Binding-site contacts:
Ligand atom O3A contacts residue SER57 of chain 1.A at 4.5 Å.
Ligand atom O3' contacts residue SER54 of chain 1.A at 4.5 Å.
Ligand atom C8 contacts residue THR58 of chain 1.A at 4.1 Å.
Ligand atom N6 contacts residue PHE23 of chain 1.A at 4.1 Å.
Ligand atom O2' contacts residue GLY53 of chain 1.A at 4.4 Å.
Ligand atom C4' contacts residue THR58 of chain 1.A at 4.2 Å.
Ligand atom O4' contacts residue SER57 of chain 1.A at 3.9 Å.
Ligand atom O4' contacts residue THR58 of chain 1.A at 3.3 Å (h-bond).
Ligand atom O3A contacts residue GLY53 of chain 1.A at 3.3 Å (h-bond).
Ligand atom O1A contacts residue SER54 of chain 1.A at 3.6 Å.
Ligand atom O1B contacts residue SER52 of chain 1.A at 2.4 Å (h-bond).
Ligand atom O2A contacts residue LYS56 of chain 1.A at 3.4 Å (salt-bridge).
Ligand atom PA contacts residue GLY53 of chain 1.A at 4.0 Å.
Ligand atom O1A contacts residue SER52 of chain 1.A at 4.5 Å.
Ligand atom C5' contacts residue SER57 of chain 1.A at 2.9 Å.
Ligand atom C1' contacts residue ILE32 of chain 1.A at 3.9 Å (hydrophobic).
Ligand atom O1A contacts residue LYS56 of chain 1.A at 4.1 Å.
Ligand atom O2' contacts residue ILE32 of chain 1.A at 4.5 Å.
Ligand atom O3A contacts residue SER52 of chain 1.A at 3.4 Å (h-bond).
Ligand atom O5' contacts residue SER57 of chain 1.A at 2.3 Å (h-bond).
Ligand atom N7 contacts residue PHE23 of chain 1.A at 4.2 Å.
Ligand atom O3' contacts residue GLY53 of chain 1.A at 2.9 Å.
Ligand atom PA contacts residue SER57 of chain 1.A at 2.9 Å.
Ligand atom C5' contacts residue THR58 of chain 1.A at 4.5 Å.
Ligand atom N1 contacts residue PHE23 of chain 1.A at 4.3 Å.
Ligand atom O1A contacts residue GLY55 of chain 1.A at 3.2 Å (h-bond).
Ligand atom O1A contacts residue GLY53 of chain 1.A at 3.5 Å (h-bond).
Ligand atom O1A contacts residue SER57 of chain 1.A at 3.1 Å (h-bond).
Ligand atom O4' contacts residue ILE32 of chain 1.A at 3.6 Å.
Ligand atom PB contacts residue SER52 of chain 1.A at 3.5 Å.
Ligand atom C3' contacts residue GLY53 of chain 1.A at 4.4 Å.
Ligand atom PA contacts residue LYS56 of chain 1.A at 4.4 Å.
Ligand atom C4' contacts residue SER57 of chain 1.A at 3.4 Å.
Ligand atom O1A contacts residue GLN51 of chain 1.A at 4.3 Å.
Ligand atom O3' contacts residue SER52 of chain 1.A at 4.3 Å.
Ligand atom O2A contacts residue SER57 of chain 1.A at 2.9 Å (h-bond).
Ligand atom C1' contacts residue THR58 of chain 1.A at 4.4 Å.
Ligand atom C6 contacts residue PHE23 of chain 1.A at 4.0 Å (hydrophobic).
Ligand atom C5 contacts residue PHE23 of chain 1.A at 4.3 Å (hydrophobic).

Sequence of chain 1.A:
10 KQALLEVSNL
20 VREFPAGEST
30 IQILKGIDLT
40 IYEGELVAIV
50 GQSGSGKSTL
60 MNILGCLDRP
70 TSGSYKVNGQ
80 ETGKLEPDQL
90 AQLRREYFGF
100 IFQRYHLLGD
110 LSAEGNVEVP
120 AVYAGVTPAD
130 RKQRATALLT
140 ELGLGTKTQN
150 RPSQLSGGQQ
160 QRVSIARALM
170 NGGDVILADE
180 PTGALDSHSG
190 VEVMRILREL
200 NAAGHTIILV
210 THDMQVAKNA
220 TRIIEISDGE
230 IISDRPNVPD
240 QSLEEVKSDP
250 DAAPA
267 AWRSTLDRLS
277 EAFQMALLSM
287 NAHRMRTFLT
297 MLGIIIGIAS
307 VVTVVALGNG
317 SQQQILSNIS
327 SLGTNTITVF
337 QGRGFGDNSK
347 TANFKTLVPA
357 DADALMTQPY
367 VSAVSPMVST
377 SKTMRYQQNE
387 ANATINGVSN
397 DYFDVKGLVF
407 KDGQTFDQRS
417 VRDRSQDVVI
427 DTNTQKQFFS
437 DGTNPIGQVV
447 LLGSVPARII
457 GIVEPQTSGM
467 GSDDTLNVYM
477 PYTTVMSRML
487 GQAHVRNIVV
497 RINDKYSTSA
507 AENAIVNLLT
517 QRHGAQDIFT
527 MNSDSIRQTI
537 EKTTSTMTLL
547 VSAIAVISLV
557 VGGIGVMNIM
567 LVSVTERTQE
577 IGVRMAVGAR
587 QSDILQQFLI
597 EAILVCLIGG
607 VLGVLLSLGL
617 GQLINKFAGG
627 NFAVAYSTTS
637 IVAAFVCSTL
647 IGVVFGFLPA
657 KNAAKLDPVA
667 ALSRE

This small molecule binds to this protein.
Small molecule (SMILES): Nc1ncnc2c1ncn2[C@@H]1O[C@H](CO[P](=O)(O)O[P](=O)(O)S)[C@@H](O)[C@H]1O